Binding-site contacts:
Ligand atom BR01 contacts residue ASN142 of chain 1.B at 4.1 Å.
Ligand atom C08 contacts residue ASN142 of chain 1.B at 3.5 Å.
Ligand atom C13 contacts residue HIS41 of chain 1.B at 4.0 Å.
Ligand atom C16 contacts residue GLN189 of chain 1.B at 3.3 Å.
Ligand atom C03 contacts residue GLY143 of chain 1.B at 3.0 Å.
Ligand atom C12 contacts residue HIS41 of chain 1.B at 3.7 Å.
Ligand atom C05 contacts residue ASN142 of chain 1.B at 3.6 Å.
Ligand atom N04 contacts residue ASN142 of chain 1.B at 3.6 Å (h-bond).
Ligand atom O09 contacts residue HIS41 of chain 1.B at 3.3 Å.
Ligand atom C19 contacts residue MET165 of chain 1.B at 4.1 Å (hydrophobic).
Ligand atom C06 contacts residue GLU166 of chain 1.B at 3.4 Å.
Ligand atom C05 contacts residue CYS145 of chain 1.B at 2.8 Å (hydrophobic).
Ligand atom O09 contacts residue CYS145 of chain 1.B at 3.4 Å (h-bond).
Ligand atom C15 contacts residue ARG188 of chain 1.B at 3.2 Å.
Ligand atom O07 contacts residue SER144 of chain 1.B at 3.3 Å.
Ligand atom N04 contacts residue GLY143 of chain 1.B at 2.7 Å (h-bond).
Ligand atom C08 contacts residue HIS41 of chain 1.B at 3.7 Å.
Ligand atom C17 contacts residue ARG188 of chain 1.B at 3.7 Å.
Ligand atom C05 contacts residue GLY143 of chain 1.B at 3.7 Å.
Ligand atom C13 contacts residue MET49 of chain 1.B at 2.9 Å (hydrophobic).
Ligand atom C16 contacts residue ARG188 of chain 1.B at 2.6 Å.
Ligand atom C16 contacts residue MET165 of chain 1.B at 3.9 Å (hydrophobic).
Ligand atom C12 contacts residue MET49 of chain 1.B at 3.7 Å (hydrophobic).
Ligand atom C02 contacts residue ASN142 of chain 1.B at 3.1 Å.
Ligand atom C08 contacts residue CYS145 of chain 1.B at 3.5 Å (hydrophobic).
Ligand atom C06 contacts residue CYS145 of chain 1.B at 1.7 Å (hydrophobic).
Ligand atom N04 contacts residue CYS145 of chain 1.B at 3.6 Å.
Ligand atom O07 contacts residue GLY143 of chain 1.B at 4.1 Å.
Ligand atom O07 contacts residue GLU166 of chain 1.B at 3.4 Å (salt-bridge).
Ligand atom C03 contacts residue ASN142 of chain 1.B at 3.3 Å.
Ligand atom O07 contacts residue HIS163 of chain 1.B at 3.9 Å.
Ligand atom C15 contacts residue MET165 of chain 1.B at 3.9 Å (hydrophobic).
Ligand atom C03 contacts residue THR26 of chain 1.B at 4.1 Å.
Ligand atom C17 contacts residue GLN189 of chain 1.B at 3.7 Å.
Ligand atom C14 contacts residue MET49 of chain 1.B at 3.6 Å (hydrophobic).
Ligand atom C15 contacts residue MET49 of chain 1.B at 3.7 Å (hydrophobic).
Ligand atom O07 contacts residue CYS145 of chain 1.B at 1.8 Å (h-bond).
Ligand atom N04 contacts residue SER144 of chain 1.B at 4.0 Å.
Ligand atom C15 contacts residue GLN189 of chain 1.B at 3.4 Å.
Ligand atom C21 contacts residue ASN142 of chain 1.B at 3.2 Å.

Sequence of chain 1.B:
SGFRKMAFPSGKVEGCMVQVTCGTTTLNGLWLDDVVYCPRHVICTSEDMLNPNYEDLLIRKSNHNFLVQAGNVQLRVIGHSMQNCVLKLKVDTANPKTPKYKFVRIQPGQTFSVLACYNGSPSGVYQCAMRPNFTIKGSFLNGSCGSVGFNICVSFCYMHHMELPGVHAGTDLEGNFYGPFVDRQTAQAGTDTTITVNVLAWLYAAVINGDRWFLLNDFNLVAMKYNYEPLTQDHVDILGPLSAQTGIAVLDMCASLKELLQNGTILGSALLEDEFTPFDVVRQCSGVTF

A small-molecule ligand and the protein it binds are described below.
Small molecule (SMILES): O=Cc1ncc(Br)cc1OCc1ccc2ccccc2c1